A small-molecule ligand and the protein it binds are described below.
Small molecule (SMILES): COC(=O)CC=CNC(=O)c1cc2c([nH]c1=O)CCCC2

Sequence of chain 1.A:
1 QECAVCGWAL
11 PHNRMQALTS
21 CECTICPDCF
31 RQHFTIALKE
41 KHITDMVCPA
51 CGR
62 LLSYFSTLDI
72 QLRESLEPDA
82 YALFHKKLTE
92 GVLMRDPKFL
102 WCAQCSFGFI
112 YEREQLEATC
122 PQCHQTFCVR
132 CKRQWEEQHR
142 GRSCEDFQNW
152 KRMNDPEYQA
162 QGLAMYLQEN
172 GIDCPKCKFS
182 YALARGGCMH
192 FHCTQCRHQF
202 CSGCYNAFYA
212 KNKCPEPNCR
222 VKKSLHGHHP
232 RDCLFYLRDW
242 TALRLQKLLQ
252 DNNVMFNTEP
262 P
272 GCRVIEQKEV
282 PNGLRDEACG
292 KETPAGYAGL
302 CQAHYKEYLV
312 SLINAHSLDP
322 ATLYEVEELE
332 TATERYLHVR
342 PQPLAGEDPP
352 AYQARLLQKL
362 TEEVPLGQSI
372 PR

Binding-site contacts:
Ligand atom C01 contacts residue GLN278 of chain 1.A at 3.9 Å.
Ligand atom C02 contacts residue LEU285 of chain 1.A at 4.0 Å (hydrophobic).
Ligand atom C02 contacts residue LEU184 of chain 1.A at 3.9 Å (hydrophobic).
Ligand atom O20 contacts residue PHE192 of chain 1.A at 4.5 Å.
Ligand atom C13 contacts residue HIS191 of chain 1.A at 3.2 Å.
Ligand atom N07 contacts residue PHE192 of chain 1.A at 3.8 Å.
Ligand atom C02 contacts residue TYR182 of chain 1.A at 4.1 Å (hydrophobic).
Ligand atom C16 contacts residue CYS189 of chain 1.A at 3.3 Å (hydrophobic).
Ligand atom C04 contacts residue HIS193 of chain 1.A at 3.3 Å.
Ligand atom C04 contacts residue THR195 of chain 1.A at 3.9 Å.
Ligand atom N07 contacts residue HIS193 of chain 1.A at 2.8 Å (h-bond).
Ligand atom C14 contacts residue CYS189 of chain 1.A at 1.8 Å (hydrophobic).
Ligand atom C04 contacts residue PHE192 of chain 1.A at 4.3 Å (hydrophobic).
Ligand atom C05 contacts residue PHE192 of chain 1.A at 3.7 Å (hydrophobic).
Ligand atom N12 contacts residue HIS191 of chain 1.A at 3.1 Å (h-bond).
Ligand atom C03 contacts residue LEU285 of chain 1.A at 3.9 Å (hydrophobic).
Ligand atom C10 contacts residue PHE192 of chain 1.A at 3.7 Å (hydrophobic).
Ligand atom O19 contacts residue HIS191 of chain 1.A at 3.5 Å (h-bond).
Ligand atom O17 contacts residue CYS189 of chain 1.A at 4.0 Å.
Ligand atom C08 contacts residue HIS193 of chain 1.A at 3.6 Å.
Ligand atom O19 contacts residue HIS193 of chain 1.A at 2.7 Å (h-bond).
Ligand atom C14 contacts residue HIS191 of chain 1.A at 3.6 Å.
Ligand atom O21 contacts residue CYS189 of chain 1.A at 3.7 Å.
Ligand atom C09 contacts residue PHE192 of chain 1.A at 3.6 Å (hydrophobic).
Ligand atom C02 contacts residue GLN278 of chain 1.A at 3.8 Å.
Ligand atom C03 contacts residue TYR182 of chain 1.A at 4.4 Å (hydrophobic).
Ligand atom C01 contacts residue LEU184 of chain 1.A at 3.5 Å (hydrophobic).
Ligand atom C13 contacts residue CYS189 of chain 1.A at 2.8 Å (hydrophobic).
Ligand atom O19 contacts residue PHE192 of chain 1.A at 3.2 Å.
Ligand atom C11 contacts residue PHE192 of chain 1.A at 3.9 Å (hydrophobic).
Ligand atom C05 contacts residue HIS193 of chain 1.A at 3.5 Å.
Ligand atom N12 contacts residue CYS189 of chain 1.A at 4.0 Å.
Ligand atom C03 contacts residue THR195 of chain 1.A at 4.0 Å.
Ligand atom C08 contacts residue PHE192 of chain 1.A at 3.7 Å (hydrophobic).
Ligand atom N12 contacts residue PHE192 of chain 1.A at 4.0 Å.
Ligand atom C18 contacts residue CYS189 of chain 1.A at 3.9 Å (hydrophobic).
Ligand atom C06 contacts residue LEU184 of chain 1.A at 4.3 Å (hydrophobic).
Ligand atom C13 contacts residue MET190 of chain 1.A at 4.5 Å (hydrophobic).
Ligand atom C15 contacts residue CYS189 of chain 1.A at 2.9 Å (hydrophobic).
Ligand atom C06 contacts residue PHE192 of chain 1.A at 3.9 Å (hydrophobic).